Binding-site contacts:
Ligand atom O72 contacts residue LYS60 of chain 1.J at 3.7 Å.
Ligand atom C6 contacts residue VAL73 of chain 1.J at 3.6 Å (hydrophobic).
Ligand atom C5 contacts residue ARG7 of chain 1.K at 3.5 Å.
Ligand atom O'M contacts residue ARG7 of chain 1.K at 3.0 Å (salt-bridge).
Ligand atom O'M contacts residue ARG116 of chain 1.K at 3.5 Å.
Ligand atom C7 contacts residue ALA59 of chain 1.J at 3.6 Å (hydrophobic).
Ligand atom C4 contacts residue GLU78 of chain 1.K at 3.5 Å.
Ligand atom O72 contacts residue ALA59 of chain 1.J at 3.7 Å.
Ligand atom O1' contacts residue LEU115 of chain 1.K at 3.4 Å.
Ligand atom O'L contacts residue LEU115 of chain 1.K at 3.6 Å.
Ligand atom C1' contacts residue ARG90 of chain 1.K at 4.1 Å.
Ligand atom O4 contacts residue GLU78 of chain 1.K at 2.6 Å (salt-bridge).
Ligand atom O'L contacts residue ARG7 of chain 1.K at 2.8 Å (salt-bridge).
Ligand atom C6 contacts residue ALA59 of chain 1.J at 4.2 Å (hydrophobic).
Ligand atom C2' contacts residue TYR108 of chain 1.K at 3.7 Å (hydrophobic).
Ligand atom C1' contacts residue LEU115 of chain 1.K at 3.8 Å (hydrophobic).
Ligand atom O4 contacts residue CYS75 of chain 1.J at 3.0 Å (h-bond).
Ligand atom O'M contacts residue LEU115 of chain 1.K at 4.2 Å.
Ligand atom O71 contacts residue ARG116 of chain 1.K at 3.6 Å.
Ligand atom O'L contacts residue ARG90 of chain 1.K at 2.9 Å (salt-bridge).
Ligand atom C4 contacts residue ARG90 of chain 1.K at 3.5 Å.
Ligand atom O1' contacts residue ARG90 of chain 1.K at 3.0 Å (salt-bridge).
Ligand atom O4 contacts residue ARG90 of chain 1.K at 4.0 Å.
Ligand atom C2 contacts residue ALA59 of chain 1.J at 4.1 Å (hydrophobic).
Ligand atom C2 contacts residue PHE57 of chain 1.J at 3.7 Å (hydrophobic).
Ligand atom O71 contacts residue ARG63 of chain 1.J at 4.2 Å.
Ligand atom O71 contacts residue ALA59 of chain 1.J at 3.8 Å.
Ligand atom C3 contacts residue PHE57 of chain 1.J at 3.4 Å (hydrophobic).
Ligand atom C2' contacts residue ARG7 of chain 1.K at 3.3 Å.
Ligand atom C5 contacts residue VAL73 of chain 1.J at 3.7 Å (hydrophobic).
Ligand atom C4 contacts residue CYS75 of chain 1.J at 4.1 Å (hydrophobic).
Ligand atom C2' contacts residue ARG90 of chain 1.K at 3.9 Å.
Ligand atom C5 contacts residue CYS75 of chain 1.J at 4.1 Å (hydrophobic).
Ligand atom C1 contacts residue ALA59 of chain 1.J at 4.1 Å (hydrophobic).
Ligand atom C6 contacts residue ARG7 of chain 1.K at 3.6 Å.
Ligand atom O'M contacts residue TYR108 of chain 1.K at 2.8 Å (h-bond).
Ligand atom C5 contacts residue THR74 of chain 1.J at 3.6 Å.
Ligand atom O4 contacts residue THR74 of chain 1.J at 3.9 Å.
Ligand atom C2' contacts residue LEU115 of chain 1.K at 3.9 Å (hydrophobic).
Ligand atom O'L contacts residue TYR108 of chain 1.K at 3.8 Å.

Sequence of chain 1.J:
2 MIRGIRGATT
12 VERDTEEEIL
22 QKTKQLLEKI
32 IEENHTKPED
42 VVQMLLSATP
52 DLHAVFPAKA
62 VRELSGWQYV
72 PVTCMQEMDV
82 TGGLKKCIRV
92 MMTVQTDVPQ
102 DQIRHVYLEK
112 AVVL

This protein binds this small molecule.
Small molecule (SMILES): O=C(O)C(=O)CC1(C(=O)O)C=CC(O)C=C1

Sequence of chain 1.K:
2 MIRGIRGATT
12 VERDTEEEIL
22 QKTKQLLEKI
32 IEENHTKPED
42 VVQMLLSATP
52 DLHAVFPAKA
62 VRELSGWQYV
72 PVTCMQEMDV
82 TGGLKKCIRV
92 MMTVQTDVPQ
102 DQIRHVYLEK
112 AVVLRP